Sequence of chain 1.B:
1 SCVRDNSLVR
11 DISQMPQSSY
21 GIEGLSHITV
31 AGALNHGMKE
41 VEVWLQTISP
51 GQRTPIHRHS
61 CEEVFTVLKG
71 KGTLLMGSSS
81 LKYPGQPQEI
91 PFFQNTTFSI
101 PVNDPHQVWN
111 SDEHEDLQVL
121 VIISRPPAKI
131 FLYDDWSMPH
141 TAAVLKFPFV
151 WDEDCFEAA

This protein binds this small molecule.
Small molecule (SMILES): CC(=O)N[C@H]1[C@H](O[C@H]2[C@H](O)[C@@H](NC(C)=O)CO[C@@H]2CO)O[C@H](CO)[C@@H](O[C@@H]2O[C@H](CO[C@H]3O[C@H](CO[C@H]4O[C@H](CO)[C@@H](O)[C@H](O)[C@@H]4O)[C@@H](O)[C@H](O[C@H]4O[C@H](CO)[C@@H](O)[C@H](O)[C@@H]4O)[C@@H]3O)[C@@H](O)[C@H](O)[C@@H]2O)[C@@H]1O

Binding-site contacts:
Ligand atom O2 contacts residue GLY24 of chain 1.C at 3.4 Å.
Ligand atom N2 contacts residue GLN17 of chain 1.C at 2.8 Å (h-bond).
Ligand atom O4 contacts residue SER18 of chain 1.C at 3.4 Å.
Ligand atom C8 contacts residue LEU45 of chain 1.C at 3.3 Å (hydrophobic).
Ligand atom O2 contacts residue LEU25 of chain 1.C at 2.6 Å (h-bond).
Ligand atom O5 contacts residue GLY24 of chain 1.C at 3.4 Å.
Ligand atom N2 contacts residue SER26 of chain 1.C at 3.7 Å.
Ligand atom O4 contacts residue GLN118 of chain 1.C at 3.3 Å (h-bond).
Ligand atom O6 contacts residue SER49 of chain 1.C at 3.5 Å (h-bond).
Ligand atom C2 contacts residue GLN17 of chain 1.C at 3.6 Å.
Ligand atom C7 contacts residue THR47 of chain 1.C at 3.6 Å.
Ligand atom O3 contacts residue THR47 of chain 1.C at 3.5 Å (h-bond).
Ligand atom O7 contacts residue ASN95 of chain 1.B at 3.1 Å (h-bond).
Ligand atom C4 contacts residue ASP116 of chain 1.C at 3.4 Å.
Ligand atom O7 contacts residue LEU45 of chain 1.C at 3.5 Å.
Ligand atom C6 contacts residue ILE28 of chain 1.C at 3.6 Å (hydrophobic).
Ligand atom C3 contacts residue ASP116 of chain 1.C at 3.5 Å.
Ligand atom C8 contacts residue SER26 of chain 1.C at 3.4 Å.
Ligand atom O6 contacts residue GLY24 of chain 1.C at 3.7 Å.
Ligand atom C2 contacts residue LEU25 of chain 1.C at 3.2 Å (hydrophobic).
Ligand atom C1 contacts residue SER49 of chain 1.C at 3.6 Å.
Ligand atom C6 contacts residue THR47 of chain 1.C at 3.5 Å.
Ligand atom O6 contacts residue SER26 of chain 1.C at 2.9 Å (h-bond).
Ligand atom O3 contacts residue SER26 of chain 1.C at 3.2 Å (h-bond).
Ligand atom N2 contacts residue ASN95 of chain 1.B at 2.9 Å (h-bond).
Ligand atom C6 contacts residue GLN17 of chain 1.C at 3.6 Å.
Ligand atom C7 contacts residue ASN95 of chain 1.B at 3.2 Å.
Ligand atom C5 contacts residue ASN95 of chain 1.B at 3.6 Å.
Ligand atom O3 contacts residue GLU23 of chain 1.C at 2.7 Å (salt-bridge).
Ligand atom C2 contacts residue ASN95 of chain 1.B at 2.4 Å.
Ligand atom O4 contacts residue ASP116 of chain 1.C at 2.8 Å (salt-bridge).
Ligand atom C1 contacts residue ASN95 of chain 1.B at 1.4 Å.
Ligand atom C3 contacts residue GLN17 of chain 1.C at 3.5 Å.
Ligand atom O4 contacts residue SER19 of chain 1.C at 2.9 Å (h-bond).
Ligand atom O6 contacts residue GLN17 of chain 1.C at 3.3 Å (h-bond).
Ligand atom C5 contacts residue ASP116 of chain 1.C at 3.3 Å.
Ligand atom O7 contacts residue THR47 of chain 1.C at 2.8 Å (h-bond).
Ligand atom O7 contacts residue GLN118 of chain 1.C at 3.0 Å (h-bond).
Ligand atom O5 contacts residue ASN95 of chain 1.B at 2.3 Å (h-bond).
Ligand atom C1 contacts residue GLY24 of chain 1.C at 3.6 Å.

Sequence of chain 1.C:
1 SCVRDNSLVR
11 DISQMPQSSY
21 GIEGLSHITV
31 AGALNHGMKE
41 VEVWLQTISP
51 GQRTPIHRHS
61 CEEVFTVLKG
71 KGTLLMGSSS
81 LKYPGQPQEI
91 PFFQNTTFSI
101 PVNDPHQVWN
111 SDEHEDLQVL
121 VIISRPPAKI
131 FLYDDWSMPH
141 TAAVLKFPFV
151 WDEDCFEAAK